Sequence of chain 1.D:
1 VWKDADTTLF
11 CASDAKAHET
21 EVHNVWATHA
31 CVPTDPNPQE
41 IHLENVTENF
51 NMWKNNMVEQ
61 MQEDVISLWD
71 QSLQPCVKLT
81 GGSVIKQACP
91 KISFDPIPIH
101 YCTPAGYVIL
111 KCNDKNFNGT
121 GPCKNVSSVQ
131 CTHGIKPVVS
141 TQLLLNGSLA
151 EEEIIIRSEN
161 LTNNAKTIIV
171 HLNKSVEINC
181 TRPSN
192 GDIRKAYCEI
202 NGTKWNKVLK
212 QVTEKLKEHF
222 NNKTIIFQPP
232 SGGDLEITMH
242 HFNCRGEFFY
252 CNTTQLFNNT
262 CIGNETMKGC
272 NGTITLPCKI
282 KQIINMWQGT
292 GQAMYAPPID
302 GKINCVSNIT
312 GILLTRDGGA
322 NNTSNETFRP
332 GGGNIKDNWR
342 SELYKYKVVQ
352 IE

Sequence of chain 1.E:
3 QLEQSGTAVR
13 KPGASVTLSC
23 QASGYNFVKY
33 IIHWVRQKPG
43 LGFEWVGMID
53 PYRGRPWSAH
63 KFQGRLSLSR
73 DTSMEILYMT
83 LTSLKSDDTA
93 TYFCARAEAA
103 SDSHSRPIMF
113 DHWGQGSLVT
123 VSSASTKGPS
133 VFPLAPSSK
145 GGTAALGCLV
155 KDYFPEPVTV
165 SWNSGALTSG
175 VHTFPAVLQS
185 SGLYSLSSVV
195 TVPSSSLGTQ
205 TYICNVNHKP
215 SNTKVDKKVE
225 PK

Binding-site contacts:
Ligand atom O6 contacts residue SER94 of chain 1.F at 3.7 Å.
Ligand atom C6 contacts residue TYR33 of chain 1.F at 2.8 Å (hydrophobic).
Ligand atom C8 contacts residue ASN160 of chain 1.D at 3.9 Å.
Ligand atom O5 contacts residue SER94 of chain 1.F at 3.8 Å.
Ligand atom C6 contacts residue ILE110 of chain 1.E at 3.5 Å (hydrophobic).
Ligand atom O6 contacts residue TYR92 of chain 1.F at 3.5 Å.
Ligand atom C4 contacts residue SER94 of chain 1.F at 4.1 Å.
Ligand atom N2 contacts residue ASN160 of chain 1.D at 2.6 Å (h-bond).
Ligand atom C3 contacts residue SER94 of chain 1.F at 3.2 Å.
Ligand atom C7 contacts residue ASN160 of chain 1.D at 3.6 Å.
Ligand atom C1 contacts residue THR162 of chain 1.D at 3.4 Å.
Ligand atom C6 contacts residue ASP95 of chain 1.F at 3.6 Å.
Ligand atom C7 contacts residue SER94 of chain 1.F at 3.7 Å.
Ligand atom C4 contacts residue TYR33 of chain 1.F at 4.2 Å (hydrophobic).
Ligand atom C4 contacts residue ASN160 of chain 1.D at 4.1 Å.
Ligand atom O3 contacts residue SER94 of chain 1.F at 4.0 Å.
Ligand atom C5 contacts residue ASP95 of chain 1.F at 3.5 Å.
Ligand atom C2 contacts residue ASN160 of chain 1.D at 2.5 Å.
Ligand atom C5 contacts residue TYR92 of chain 1.F at 4.1 Å (hydrophobic).
Ligand atom O5 contacts residue ASP95 of chain 1.F at 3.6 Å.
Ligand atom O6 contacts residue ILE110 of chain 1.E at 3.0 Å.
Ligand atom N2 contacts residue THR162 of chain 1.D at 3.6 Å.
Ligand atom C8 contacts residue THR162 of chain 1.D at 4.2 Å.
Ligand atom C5 contacts residue SER94 of chain 1.F at 3.4 Å.
Ligand atom C1 contacts residue ASN160 of chain 1.D at 1.4 Å.
Ligand atom C3 contacts residue TYR92 of chain 1.F at 4.2 Å (hydrophobic).
Ligand atom O5 contacts residue ASN160 of chain 1.D at 2.2 Å (h-bond).
Ligand atom O6 contacts residue ASP95 of chain 1.F at 2.9 Å (salt-bridge).
Ligand atom O6 contacts residue TYR33 of chain 1.F at 2.2 Å (h-bond).
Ligand atom C5 contacts residue TYR33 of chain 1.F at 3.9 Å (hydrophobic).
Ligand atom C3 contacts residue ASN160 of chain 1.D at 3.8 Å.
Ligand atom O4 contacts residue TYR92 of chain 1.F at 2.9 Å.
Ligand atom C1 contacts residue SER94 of chain 1.F at 3.2 Å.
Ligand atom C2 contacts residue THR162 of chain 1.D at 4.0 Å.
Ligand atom N2 contacts residue SER94 of chain 1.F at 2.9 Å (h-bond).
Ligand atom C4 contacts residue TYR92 of chain 1.F at 4.0 Å (hydrophobic).
Ligand atom C2 contacts residue SER94 of chain 1.F at 3.2 Å.
Ligand atom C6 contacts residue SER94 of chain 1.F at 4.0 Å.
Ligand atom C5 contacts residue ASN160 of chain 1.D at 3.6 Å.
Ligand atom O4 contacts residue TYR33 of chain 1.F at 3.4 Å.

Sequence of chain 1.F:
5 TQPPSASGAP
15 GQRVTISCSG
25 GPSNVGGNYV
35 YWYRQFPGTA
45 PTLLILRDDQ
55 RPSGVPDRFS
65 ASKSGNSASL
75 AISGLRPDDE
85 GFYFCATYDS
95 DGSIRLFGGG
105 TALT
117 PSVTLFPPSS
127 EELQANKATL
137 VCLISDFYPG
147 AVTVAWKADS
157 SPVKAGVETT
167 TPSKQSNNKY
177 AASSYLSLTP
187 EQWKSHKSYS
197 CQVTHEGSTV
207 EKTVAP

The small molecule below binds the protein below.
Small molecule (SMILES): CC(=O)N[C@@H]1[C@@H](O)[C@H](O)[C@@H](CO)O[C@H]1O